Sequence of chain 26.A:
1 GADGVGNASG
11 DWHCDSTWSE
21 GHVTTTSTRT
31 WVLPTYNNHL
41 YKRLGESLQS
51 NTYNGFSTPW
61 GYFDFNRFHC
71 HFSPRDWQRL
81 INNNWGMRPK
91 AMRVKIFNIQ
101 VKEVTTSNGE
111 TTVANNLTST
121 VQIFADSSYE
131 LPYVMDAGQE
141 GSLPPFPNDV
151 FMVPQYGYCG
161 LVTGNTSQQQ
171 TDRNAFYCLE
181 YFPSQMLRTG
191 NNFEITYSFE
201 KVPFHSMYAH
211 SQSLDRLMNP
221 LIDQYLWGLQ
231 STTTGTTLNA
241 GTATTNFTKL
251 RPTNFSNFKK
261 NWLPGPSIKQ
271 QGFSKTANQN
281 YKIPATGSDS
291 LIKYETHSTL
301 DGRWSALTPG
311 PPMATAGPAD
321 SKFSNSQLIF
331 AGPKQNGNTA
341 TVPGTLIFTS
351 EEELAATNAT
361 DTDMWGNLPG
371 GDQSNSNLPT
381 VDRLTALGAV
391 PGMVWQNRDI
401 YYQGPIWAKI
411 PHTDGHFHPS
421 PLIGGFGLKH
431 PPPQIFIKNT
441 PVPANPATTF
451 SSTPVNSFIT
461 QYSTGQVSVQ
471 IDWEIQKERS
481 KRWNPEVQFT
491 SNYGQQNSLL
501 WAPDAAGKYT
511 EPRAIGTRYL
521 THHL

The protein below binds the small molecule below.
Small molecule (SMILES): Nc1ncnc2c1ncn2[C@H]1C[C@H](O)[C@@H](COP(=O)(O)O)O1

Binding-site contacts:
Ligand atom N9 contacts residue PRO203 of chain 26.A at 4.2 Å.
Ligand atom O2P contacts residue PRO419 of chain 26.A at 4.2 Å.
Ligand atom C4 contacts residue PRO203 of chain 26.A at 4.2 Å (hydrophobic).
Ligand atom N6 contacts residue PHE426 of chain 26.A at 3.8 Å.
Ligand atom O1P contacts residue HIS416 of chain 26.A at 4.2 Å.
Ligand atom C6 contacts residue SER420 of chain 26.A at 4.3 Å.
Ligand atom C5 contacts residue SER420 of chain 26.A at 4.3 Å.
Ligand atom O5' contacts residue PRO419 of chain 26.A at 3.9 Å.
Ligand atom N6 contacts residue GLY425 of chain 26.A at 4.1 Å.
Ligand atom C6 contacts residue VAL202 of chain 26.A at 3.9 Å (hydrophobic).
Ligand atom C2 contacts residue GLY427 of chain 26.A at 3.4 Å.
Ligand atom N7 contacts residue HIS418 of chain 26.A at 4.4 Å.
Ligand atom C5 contacts residue PRO419 of chain 26.A at 3.7 Å (hydrophobic).
Ligand atom O4' contacts residue PRO419 of chain 26.A at 4.3 Å.
Ligand atom C2' contacts residue PRO203 of chain 26.A at 4.0 Å (hydrophobic).
Ligand atom C4 contacts residue PRO419 of chain 26.A at 4.2 Å (hydrophobic).
Ligand atom N9 contacts residue HIS418 of chain 26.A at 4.3 Å.
Ligand atom N6 contacts residue SER420 of chain 26.A at 4.0 Å.
Ligand atom N1 contacts residue VAL202 of chain 26.A at 3.7 Å.
Ligand atom C5 contacts residue PRO203 of chain 26.A at 4.3 Å (hydrophobic).
Ligand atom C6 contacts residue GLY427 of chain 26.A at 3.7 Å.
Ligand atom C6 contacts residue PRO419 of chain 26.A at 3.2 Å (hydrophobic).
Ligand atom N6 contacts residue VAL202 of chain 26.A at 4.0 Å.
Ligand atom N7 contacts residue SER420 of chain 26.A at 3.9 Å.
Ligand atom C8 contacts residue PRO203 of chain 26.A at 4.4 Å (hydrophobic).
Ligand atom N7 contacts residue PRO419 of chain 26.A at 4.3 Å.
Ligand atom N1 contacts residue GLY427 of chain 26.A at 2.7 Å (h-bond).
Ligand atom C2 contacts residue VAL202 of chain 26.A at 4.3 Å (hydrophobic).
Ligand atom N6 contacts residue GLY427 of chain 26.A at 2.8 Å (h-bond).
Ligand atom N3 contacts residue PRO419 of chain 26.A at 4.3 Å.
Ligand atom C2 contacts residue PRO419 of chain 26.A at 4.0 Å (hydrophobic).
Ligand atom N3 contacts residue PRO203 of chain 26.A at 4.4 Å.
Ligand atom N1 contacts residue PRO419 of chain 26.A at 3.5 Å (h-bond).
Ligand atom O4' contacts residue HIS418 of chain 26.A at 4.1 Å.
Ligand atom P contacts residue HIS416 of chain 26.A at 4.0 Å.
Ligand atom C8 contacts residue HIS418 of chain 26.A at 3.7 Å.
Ligand atom O2P contacts residue HIS416 of chain 26.A at 2.8 Å (h-bond).
Ligand atom N6 contacts residue PRO419 of chain 26.A at 3.4 Å (h-bond).
Ligand atom C6 contacts residue PRO203 of chain 26.A at 4.4 Å (hydrophobic).
Ligand atom C1' contacts residue HIS418 of chain 26.A at 4.1 Å.